Sequence of chain 1.A:
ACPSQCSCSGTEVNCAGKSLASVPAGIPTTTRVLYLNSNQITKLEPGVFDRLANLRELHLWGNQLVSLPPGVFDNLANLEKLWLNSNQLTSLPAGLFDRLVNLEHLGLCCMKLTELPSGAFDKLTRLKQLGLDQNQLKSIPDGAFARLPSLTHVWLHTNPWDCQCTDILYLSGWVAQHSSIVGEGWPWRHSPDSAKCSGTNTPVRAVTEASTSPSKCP

Binding-site contacts:
Ligand atom C4 contacts residue TRP156 of chain 1.A at 3.7 Å (hydrophobic).
Ligand atom C3 contacts residue GLY186 of chain 1.A at 4.2 Å.
Ligand atom C2 contacts residue ASN86 of chain 1.A at 4.2 Å.
Ligand atom O3 contacts residue TRP156 of chain 1.A at 3.9 Å.
Ligand atom O4 contacts residue ASP134 of chain 1.A at 2.6 Å (salt-bridge).
Ligand atom O5 contacts residue ASN86 of chain 1.A at 3.4 Å (h-bond).
Ligand atom C4 contacts residue GLY132 of chain 1.A at 4.5 Å.
Ligand atom C3 contacts residue TRP156 of chain 1.A at 3.8 Å (hydrophobic).
Ligand atom C5 contacts residue TRP156 of chain 1.A at 4.1 Å (hydrophobic).
Ligand atom C4 contacts residue ASP134 of chain 1.A at 3.5 Å.
Ligand atom C6 contacts residue GLY108 of chain 1.A at 4.1 Å.
Ligand atom C3 contacts residue ASP134 of chain 1.A at 4.0 Å.
Ligand atom C6 contacts residue TRP156 of chain 1.A at 4.3 Å (hydrophobic).
Ligand atom O6 contacts residue GLY108 of chain 1.A at 4.3 Å.
Ligand atom O6 contacts residue TRP187 of chain 1.A at 4.2 Å.
Ligand atom O4 contacts residue GLY132 of chain 1.A at 3.6 Å.
Ligand atom O6 contacts residue TRP156 of chain 1.A at 3.8 Å.
Ligand atom O5 contacts residue TRP84 of chain 1.A at 4.3 Å.
Ligand atom C6 contacts residue GLY132 of chain 1.A at 3.6 Å.
Ligand atom O4 contacts residue TRP156 of chain 1.A at 4.1 Å.
Ligand atom O5 contacts residue TRP187 of chain 1.A at 4.3 Å.
Ligand atom C2 contacts residue CYS110 of chain 1.A at 4.2 Å (hydrophobic).
Ligand atom C5 contacts residue TRP187 of chain 1.A at 4.0 Å (hydrophobic).
Ligand atom O6 contacts residue LEU107 of chain 1.A at 4.3 Å.
Ligand atom O4 contacts residue CYS110 of chain 1.A at 3.4 Å.
Ligand atom O3 contacts residue GLN135 of chain 1.A at 4.2 Å.
Ligand atom C1 contacts residue ASN86 of chain 1.A at 3.7 Å.
Ligand atom C1 contacts residue TRP187 of chain 1.A at 4.0 Å (hydrophobic).
Ligand atom O2 contacts residue TRP187 of chain 1.A at 3.9 Å.
Ligand atom C6 contacts residue TRP84 of chain 1.A at 4.1 Å (hydrophobic).
Ligand atom O6 contacts residue GLY132 of chain 1.A at 4.1 Å.
Ligand atom O1 contacts residue ASN86 of chain 1.A at 3.0 Å (h-bond).
Ligand atom O3 contacts residue ASP134 of chain 1.A at 2.8 Å (salt-bridge).
Ligand atom O6 contacts residue TRP84 of chain 1.A at 3.4 Å.

A protein and the small-molecule ligand that binds it are described below.
Small molecule (SMILES): OC[C@H]1O[C@@H](O)[C@H](O)[C@@H](O)[C@H]1O